This protein binds this small molecule.
Small molecule (SMILES): CC[C@H](C)[C@H](NC(=O)[C@@H]1CCCN1C=O)C(=O)N[C@@H](CCCN=C(N)N)C(=O)N[C@@H](Cc1ccc(O)cc1)C(=O)N[C@@H](CCC(=O)O)C(=O)N[C@@H](CC1=CN=C2C=CC=C[C@H]12)C(=O)N[C@@H](CC(=O)O)C(=O)N[C@@H](CCC(=O)O)C(=O)N[C@@H](Cc1ccccc1)C(=O)N[C@H](C=O)CS

Binding-site contacts:
Ligand atom CG contacts residue ASP78 of chain 2.A at 3.3 Å.
Ligand atom C contacts residue TYR140 of chain 2.A at 2.8 Å (hydrophobic).
Ligand atom OH contacts residue LEU75 of chain 2.A at 3.4 Å.
Ligand atom CZ contacts residue GLU74 of chain 2.A at 3.6 Å.
Ligand atom OD1 contacts residue ASN81 of chain 2.A at 3.2 Å (h-bond).
Ligand atom NH2 contacts residue LEU75 of chain 2.A at 3.2 Å (h-bond).
Ligand atom C contacts residue TYR140 of chain 2.A at 3.4 Å (hydrophobic).
Ligand atom CD contacts residue ASP78 of chain 2.A at 3.5 Å.
Ligand atom CE3 contacts residue PHE42 of chain 2.A at 3.4 Å (hydrophobic).
Ligand atom C contacts residue LEU139 of chain 2.A at 3.6 Å (hydrophobic).
Ligand atom CZ3 contacts residue ALA49 of chain 2.A at 3.6 Å (hydrophobic).
Ligand atom SG contacts residue IQ81 of chain 2.C at 2.1 Å.
Ligand atom NH2 contacts residue GLU74 of chain 2.A at 3.0 Å (salt-bridge).
Ligand atom NH1 contacts residue GLU74 of chain 2.A at 3.4 Å (salt-bridge).
Ligand atom O contacts residue GLY83 of chain 2.A at 3.4 Å.
Ligand atom C contacts residue IQ81 of chain 2.C at 1.6 Å.
Ligand atom OD1 contacts residue ARG84 of chain 2.A at 2.9 Å (salt-bridge).
Ligand atom CA contacts residue TYR140 of chain 2.A at 3.1 Å (hydrophobic).
Ligand atom NH1 contacts residue ARG77 of chain 2.A at 3.5 Å (salt-bridge).
Ligand atom CB contacts residue ASP78 of chain 2.A at 3.5 Å.
Ligand atom CG contacts residue ARG84 of chain 2.A at 3.5 Å.
Ligand atom CD contacts residue ASP78 of chain 2.A at 3.5 Å.
Ligand atom O contacts residue IQ81 of chain 2.C at 2.4 Å.
Ligand atom N contacts residue IQ81 of chain 2.C at 3.6 Å.
Ligand atom CD2 contacts residue PHE42 of chain 2.A at 3.5 Å (hydrophobic).
Ligand atom NE contacts residue ASP78 of chain 2.A at 2.9 Å (salt-bridge).
Ligand atom NH2 contacts residue ASP78 of chain 2.A at 3.0 Å (salt-bridge).
Ligand atom O contacts residue TYR140 of chain 2.A at 3.2 Å.
Ligand atom CB contacts residue IQ81 of chain 2.C at 3.5 Å.
Ligand atom OH contacts residue GLU74 of chain 2.A at 3.5 Å (salt-bridge).
Ligand atom O contacts residue TYR140 of chain 2.A at 2.6 Å (h-bond).
Ligand atom CZ contacts residue ASP78 of chain 2.A at 3.6 Å.
Ligand atom CD contacts residue IQ81 of chain 2.C at 2.9 Å.
Ligand atom OE2 contacts residue ARG48 of chain 2.A at 2.7 Å (salt-bridge).
Ligand atom O contacts residue ARG84 of chain 2.A at 3.0 Å (salt-bridge).
Ligand atom CD contacts residue ARG77 of chain 2.A at 3.6 Å.
Ligand atom CB contacts residue TYR46 of chain 2.A at 3.5 Å (hydrophobic).
Ligand atom N contacts residue IQ81 of chain 2.C at 2.5 Å.
Ligand atom CG contacts residue PHE42 of chain 2.A at 3.6 Å (hydrophobic).
Ligand atom OD2 contacts residue ARG84 of chain 2.A at 3.0 Å (salt-bridge).

Sequence of chain 2.A:
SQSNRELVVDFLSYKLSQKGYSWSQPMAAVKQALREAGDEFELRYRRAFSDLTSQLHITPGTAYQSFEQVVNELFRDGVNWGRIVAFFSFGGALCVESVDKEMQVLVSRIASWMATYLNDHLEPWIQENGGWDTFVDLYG